Sequence of chain 6.C:
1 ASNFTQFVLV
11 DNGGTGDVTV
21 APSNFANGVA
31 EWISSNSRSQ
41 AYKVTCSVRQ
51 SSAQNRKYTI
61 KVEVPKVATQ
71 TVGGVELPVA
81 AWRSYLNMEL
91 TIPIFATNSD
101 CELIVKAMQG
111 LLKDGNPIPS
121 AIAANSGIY

A small-molecule ligand and the protein it binds are described below.
Small molecule (SMILES): Nc1ccn([C@@H]2O[C@H](CO[P](=O)(O)O[C@H]3[C@@H](O)[C@H](n4ccc(N)nc4=O)O[C@@H]3CO[P](=O)(O)O[C@H]3[C@@H](O)[C@H](n4cnc5c(N)ncnc54)O[C@@H]3CO[P](=O)(O)O[C@H]3[C@@H](O)[C@H](n4ccc(N)nc4=O)O[C@@H]3CO[P](=O)(O)O[C@H]3[C@@H](O)[C@H](n4ccc(=O)[nH]c4=O)O[C@@H]3CO[P](=O)(O)O[C@H]3[C@@H](O)[C@H](n4cnc5c(N)ncnc54)O[C@@H]3CO[P](=O)(O)O[C@H]3[C@@H](O)[C@H](n4cnc5c(=O)nc(N)[nH]c54)O[C@@H]3CO[P](=O)(O)O[C@H]3[C@@H](O)[C@H](n4cnc5c(=O)nc(N)[nH]c54)O[C@@H]3CO)[C@@H](O)[C@H]2O)c(=O)n1

Binding-site contacts:
Ligand atom OP1 contacts residue ASN55 of chain 5.D at 3.3 Å (h-bond).
Ligand atom O3' contacts residue SER51 of chain 5.D at 3.5 Å (h-bond).
Ligand atom C2' contacts residue TYR85 of chain 6.C at 3.4 Å (hydrophobic).
Ligand atom OP2 contacts residue SER51 of chain 5.D at 3.2 Å (h-bond).
Ligand atom OP2 contacts residue TYR85 of chain 6.C at 2.5 Å (h-bond).
Ligand atom OP2 contacts residue ARG49 of chain 5.D at 2.4 Å (salt-bridge).
Ligand atom O2' contacts residue GLU63 of chain 6.C at 3.0 Å (salt-bridge).
Ligand atom C5 contacts residue TYR85 of chain 6.C at 3.5 Å (hydrophobic).
Ligand atom C2' contacts residue GLU63 of chain 6.C at 3.5 Å.
Ligand atom OP2 contacts residue LYS43 of chain 6.C at 3.2 Å (salt-bridge).
Ligand atom P contacts residue ARG49 of chain 5.D at 2.9 Å.
Ligand atom P contacts residue TYR85 of chain 6.C at 3.5 Å.
Ligand atom OP2 contacts residue LYS57 of chain 5.D at 2.7 Å (salt-bridge).
Ligand atom OP2 contacts residue LYS57 of chain 5.D at 3.4 Å.
Ligand atom N6 contacts residue THR59 of chain 6.C at 2.9 Å (h-bond).
Ligand atom OP1 contacts residue SER51 of chain 5.D at 3.3 Å.
Ligand atom C6 contacts residue TYR85 of chain 6.C at 3.5 Å (hydrophobic).
Ligand atom N6 contacts residue CYS46 of chain 6.C at 3.4 Å (h-bond).
Ligand atom C4' contacts residue TYR85 of chain 6.C at 3.3 Å (hydrophobic).
Ligand atom C4 contacts residue TYR85 of chain 6.C at 3.5 Å (hydrophobic).
Ligand atom C5' contacts residue TYR85 of chain 6.C at 3.1 Å (hydrophobic).
Ligand atom C2 contacts residue SER47 of chain 6.C at 3.0 Å.
Ligand atom OP1 contacts residue ARG49 of chain 5.D at 2.5 Å (salt-bridge).
Ligand atom C5 contacts residue THR45 of chain 6.C at 3.3 Å.
Ligand atom N1 contacts residue SER47 of chain 6.C at 2.7 Å (h-bond).
Ligand atom O2 contacts residue ASN87 of chain 6.C at 3.2 Å (h-bond).
Ligand atom O2' contacts residue TYR85 of chain 6.C at 3.5 Å.
Ligand atom N6 contacts residue THR45 of chain 6.C at 2.9 Å (h-bond).
Ligand atom O4' contacts residue LYS61 of chain 6.C at 3.1 Å (salt-bridge).
Ligand atom OP1 contacts residue SER52 of chain 5.D at 3.0 Å.
Ligand atom C6 contacts residue THR45 of chain 6.C at 3.5 Å.
Ligand atom N1 contacts residue TYR85 of chain 6.C at 3.6 Å.
Ligand atom C3' contacts residue TYR85 of chain 6.C at 3.3 Å (hydrophobic).
Ligand atom C5' contacts residue SER51 of chain 5.D at 3.5 Å.
Ligand atom OP1 contacts residue SER51 of chain 5.D at 2.7 Å (h-bond).
Ligand atom N7 contacts residue THR45 of chain 6.C at 2.6 Å (h-bond).
Ligand atom P contacts residue SER51 of chain 5.D at 3.4 Å.
Ligand atom N1 contacts residue THR59 of chain 6.C at 3.6 Å.
Ligand atom O3' contacts residue TYR85 of chain 6.C at 3.6 Å.
Ligand atom OP2 contacts residue ASN55 of chain 5.D at 3.2 Å (h-bond).

Sequence of chain 5.D:
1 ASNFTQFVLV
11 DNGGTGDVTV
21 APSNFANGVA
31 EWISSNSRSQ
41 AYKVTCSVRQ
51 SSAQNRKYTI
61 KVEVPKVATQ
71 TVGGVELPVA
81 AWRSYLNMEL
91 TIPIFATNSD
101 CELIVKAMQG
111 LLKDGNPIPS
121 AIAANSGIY